Sequence of chain 3.A:
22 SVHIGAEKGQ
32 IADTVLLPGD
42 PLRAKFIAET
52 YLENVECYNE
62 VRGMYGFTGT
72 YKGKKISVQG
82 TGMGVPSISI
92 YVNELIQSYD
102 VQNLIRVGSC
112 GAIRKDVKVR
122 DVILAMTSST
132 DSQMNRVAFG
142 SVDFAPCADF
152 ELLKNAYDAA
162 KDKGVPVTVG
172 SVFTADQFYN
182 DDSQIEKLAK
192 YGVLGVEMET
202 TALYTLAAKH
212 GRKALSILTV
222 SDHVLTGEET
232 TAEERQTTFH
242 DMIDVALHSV

Sequence of chain 6.A:
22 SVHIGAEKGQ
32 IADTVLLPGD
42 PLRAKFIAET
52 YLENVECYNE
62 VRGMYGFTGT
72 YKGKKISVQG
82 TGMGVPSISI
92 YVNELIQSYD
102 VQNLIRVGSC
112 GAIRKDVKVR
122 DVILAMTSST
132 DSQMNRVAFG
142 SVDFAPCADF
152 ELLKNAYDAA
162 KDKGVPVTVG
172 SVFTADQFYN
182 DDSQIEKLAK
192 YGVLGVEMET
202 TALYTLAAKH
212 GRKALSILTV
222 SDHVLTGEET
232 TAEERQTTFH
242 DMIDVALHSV

Binding-site contacts:
Ligand atom N1 contacts residue PHE179 of chain 6.A at 3.9 Å.
Ligand atom C8 contacts residue SER222 of chain 6.A at 3.5 Å.
Ligand atom C5' contacts residue HIS24 of chain 3.A at 3.8 Å.
Ligand atom C3' contacts residue MET199 of chain 6.A at 3.6 Å (hydrophobic).
Ligand atom C8 contacts residue SER110 of chain 6.A at 3.3 Å.
Ligand atom C2' contacts residue GLU198 of chain 6.A at 3.6 Å.
Ligand atom O5' contacts residue HIS24 of chain 3.A at 3.0 Å (h-bond).
Ligand atom C3' contacts residue GLU200 of chain 6.A at 3.5 Å.
Ligand atom N2 contacts residue PHE179 of chain 6.A at 3.8 Å.
Ligand atom O5' contacts residue ARG63 of chain 3.A at 3.9 Å.
Ligand atom O6 contacts residue SER222 of chain 6.A at 4.0 Å.
Ligand atom N7 contacts residue CYS111 of chain 6.A at 3.6 Å.
Ligand atom C8 contacts residue CYS111 of chain 6.A at 3.7 Å (hydrophobic).
Ligand atom N3 contacts residue VAL197 of chain 6.A at 3.6 Å.
Ligand atom C5 contacts residue VAL197 of chain 6.A at 3.7 Å (hydrophobic).
Ligand atom C5' contacts residue MET199 of chain 6.A at 4.0 Å (hydrophobic).
Ligand atom C5' contacts residue PHE179 of chain 6.A at 3.6 Å (hydrophobic).
Ligand atom C5 contacts residue GLY112 of chain 6.A at 3.5 Å.
Ligand atom N3 contacts residue GLU198 of chain 6.A at 3.8 Å.
Ligand atom O6 contacts residue GLY112 of chain 6.A at 3.1 Å.
Ligand atom C5 contacts residue SER222 of chain 6.A at 3.8 Å.
Ligand atom C2' contacts residue MET199 of chain 6.A at 3.4 Å (hydrophobic).
Ligand atom N2 contacts residue VAL197 of chain 6.A at 3.5 Å.
Ligand atom N7 contacts residue GLY112 of chain 6.A at 3.4 Å (h-bond).
Ligand atom C2' contacts residue GLU200 of chain 6.A at 3.4 Å.
Ligand atom N9 contacts residue SER110 of chain 6.A at 3.6 Å.
Ligand atom C6 contacts residue GLY112 of chain 6.A at 3.6 Å.
Ligand atom C6 contacts residue VAL197 of chain 6.A at 3.8 Å (hydrophobic).
Ligand atom N1 contacts residue VAL197 of chain 6.A at 3.7 Å.
Ligand atom C2 contacts residue PHE179 of chain 6.A at 3.7 Å (hydrophobic).
Ligand atom N7 contacts residue SER222 of chain 6.A at 2.7 Å (h-bond).
Ligand atom C5' contacts residue MET84 of chain 6.A at 4.0 Å (hydrophobic).
Ligand atom O5' contacts residue PHE179 of chain 6.A at 3.2 Å.
Ligand atom C2 contacts residue VAL197 of chain 6.A at 3.8 Å (hydrophobic).
Ligand atom C1' contacts residue SER110 of chain 6.A at 3.5 Å.
Ligand atom N7 contacts residue SER110 of chain 6.A at 4.0 Å.
Ligand atom N3 contacts residue PHE179 of chain 6.A at 3.8 Å.
Ligand atom C4 contacts residue VAL197 of chain 6.A at 3.6 Å (hydrophobic).
Ligand atom O6 contacts residue VAL225 of chain 6.A at 3.4 Å.
Ligand atom O3' contacts residue GLU200 of chain 6.A at 2.6 Å (salt-bridge).

A small-molecule ligand and the protein it binds are described below.
Small molecule (SMILES): Nc1nc(=O)c2ncn([C@H]3C[C@H](O)[C@@H](CO)O3)c2[nH]1